Sequence of chain 2.B:
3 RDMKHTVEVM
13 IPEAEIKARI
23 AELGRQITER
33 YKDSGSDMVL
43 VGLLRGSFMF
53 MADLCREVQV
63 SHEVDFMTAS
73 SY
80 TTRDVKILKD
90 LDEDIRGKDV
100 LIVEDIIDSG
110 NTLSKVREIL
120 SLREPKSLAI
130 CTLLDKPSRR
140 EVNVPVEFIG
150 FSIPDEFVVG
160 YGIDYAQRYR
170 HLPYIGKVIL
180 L

The small molecule below binds the protein below.
Small molecule (SMILES): O=c1[nH]cnc2c(CN(CCCP(=O)(O)O)CCCP(=O)(O)O)c[nH]c12

Binding-site contacts:
Ligand atom CAH contacts residue VAL157 of chain 2.B at 4.2 Å (hydrophobic).
Ligand atom NAS contacts residue ASP107 of chain 2.B at 2.9 Å (salt-bridge).
Ligand atom OAA contacts residue GLU155 of chain 2.B at 3.9 Å.
Ligand atom NAS contacts residue LYS135 of chain 2.B at 4.0 Å.
Ligand atom OAC contacts residue ARG169 of chain 2.B at 3.8 Å.
Ligand atom CAN contacts residue ILE105 of chain 2.B at 3.5 Å (hydrophobic).
Ligand atom OAB contacts residue GLY109 of chain 2.B at 2.8 Å (h-bond).
Ligand atom OAE contacts residue THR111 of chain 2.B at 3.9 Å.
Ligand atom OAF contacts residue SER73 of chain 2.B at 3.6 Å.
Ligand atom NAS contacts residue ARG138 of chain 2.B at 3.4 Å (salt-bridge).
Ligand atom CAH contacts residue ILE162 of chain 2.B at 3.6 Å (hydrophobic).
Ligand atom CAO contacts residue SER73 of chain 2.B at 4.1 Å.
Ligand atom OAB contacts residue ASP107 of chain 2.B at 2.8 Å (salt-bridge).
Ligand atom CAI contacts residue ASP107 of chain 2.B at 3.1 Å.
Ligand atom CAH contacts residue ASP163 of chain 2.B at 3.4 Å.
Ligand atom OAE contacts residue SER108 of chain 2.B at 3.2 Å (h-bond).
Ligand atom OAA contacts residue VAL157 of chain 2.B at 3.4 Å (h-bond).
Ligand atom PAZ contacts residue SER73 of chain 2.B at 3.9 Å.
Ligand atom PAY contacts residue ASP107 of chain 2.B at 4.1 Å.
Ligand atom OAB contacts residue SER108 of chain 2.B at 3.3 Å (h-bond).
Ligand atom OAE contacts residue GLY109 of chain 2.B at 3.7 Å.
Ligand atom OAD contacts residue LEU112 of chain 2.B at 3.6 Å (h-bond).
Ligand atom OAG contacts residue SER73 of chain 2.B at 3.5 Å (h-bond).
Ligand atom NAR contacts residue PHE156 of chain 2.B at 4.0 Å.
Ligand atom NAR contacts residue VAL157 of chain 2.B at 3.2 Å (h-bond).
Ligand atom OAD contacts residue GLY109 of chain 2.B at 3.7 Å.
Ligand atom OAD contacts residue THR111 of chain 2.B at 4.2 Å.
Ligand atom OAA contacts residue PHE156 of chain 2.B at 4.0 Å.
Ligand atom CAU contacts residue VAL157 of chain 2.B at 3.8 Å (hydrophobic).
Ligand atom OAA contacts residue LYS135 of chain 2.B at 3.4 Å (salt-bridge).
Ligand atom OAE contacts residue ASN110 of chain 2.B at 3.9 Å.
Ligand atom NAR contacts residue ILE162 of chain 2.B at 3.6 Å.
Ligand atom PAY contacts residue GLY109 of chain 2.B at 3.6 Å.
Ligand atom OAC contacts residue ASP163 of chain 2.B at 3.5 Å (salt-bridge).
Ligand atom CAI contacts residue ARG138 of chain 2.B at 3.3 Å.
Ligand atom OAB contacts residue ILE106 of chain 2.B at 3.7 Å.
Ligand atom PAY contacts residue SER108 of chain 2.B at 4.1 Å.
Ligand atom NAR contacts residue ASP163 of chain 2.B at 4.0 Å.
Ligand atom CAN contacts residue GLU103 of chain 2.B at 4.1 Å.
Ligand atom CAW contacts residue ASP107 of chain 2.B at 4.2 Å.